Sequence of chain 39.E:
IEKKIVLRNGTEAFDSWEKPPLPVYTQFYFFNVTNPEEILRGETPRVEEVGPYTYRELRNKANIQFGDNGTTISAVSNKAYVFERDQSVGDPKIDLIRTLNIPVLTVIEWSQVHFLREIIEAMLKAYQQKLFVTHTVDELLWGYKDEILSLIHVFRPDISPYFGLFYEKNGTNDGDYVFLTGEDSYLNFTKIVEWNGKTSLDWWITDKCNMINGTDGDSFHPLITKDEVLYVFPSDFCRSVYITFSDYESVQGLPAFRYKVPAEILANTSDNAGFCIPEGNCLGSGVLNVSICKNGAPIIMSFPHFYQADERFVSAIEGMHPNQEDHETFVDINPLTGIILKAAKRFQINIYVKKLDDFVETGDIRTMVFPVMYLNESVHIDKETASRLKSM

Binding-site contacts:
Ligand atom C3 contacts residue ASN21 of chain 39.E at 3.7 Å.
Ligand atom C7 contacts residue ASN21 of chain 39.E at 4.0 Å.
Ligand atom C6 contacts residue ASN21 of chain 39.E at 3.3 Å.
Ligand atom O6 contacts residue ASN21 of chain 39.E at 4.3 Å.
Ligand atom N2 contacts residue ASN21 of chain 39.E at 3.3 Å (h-bond).
Ligand atom C5 contacts residue ASN21 of chain 39.E at 3.3 Å.
Ligand atom C4 contacts residue ASN21 of chain 39.E at 3.8 Å.
Ligand atom C2 contacts residue ASN21 of chain 39.E at 2.5 Å.
Ligand atom O5 contacts residue ASN21 of chain 39.E at 2.5 Å (h-bond).
Ligand atom O7 contacts residue ASN21 of chain 39.E at 4.0 Å.
Ligand atom C1 contacts residue ASN21 of chain 39.E at 1.4 Å.

A protein and the small-molecule ligand that binds it are described below.
Small molecule (SMILES): CC(=O)N[C@@H]1[C@@H](O)[C@H](O)[C@@H](CO)O[C@H]1O